The small molecule below binds the protein below.
Small molecule (SMILES): CC(=O)N[C@H]1[C@H](O[C@H]2[C@H](O)[C@@H](NC(C)=O)CO[C@@H]2CO)O[C@H](CO)[C@@H](O)[C@@H]1O

Binding-site contacts:
Ligand atom O7 contacts residue ASN273 of chain 1.G at 3.4 Å (h-bond).
Ligand atom C1 contacts residue ASN273 of chain 1.G at 1.5 Å.
Ligand atom C5 contacts residue ASN273 of chain 1.G at 3.8 Å.
Ligand atom O5 contacts residue ASN273 of chain 1.G at 2.4 Å (h-bond).
Ligand atom C7 contacts residue ASN273 of chain 1.G at 3.4 Å.
Ligand atom C8 contacts residue ASN273 of chain 1.G at 4.2 Å.
Ligand atom C2 contacts residue ASN273 of chain 1.G at 2.5 Å.
Ligand atom N2 contacts residue ASN273 of chain 1.G at 3.0 Å (h-bond).
Ligand atom C3 contacts residue ASN273 of chain 1.G at 3.9 Å.
Ligand atom C1 contacts residue THR275 of chain 1.G at 3.9 Å.
Ligand atom O5 contacts residue ASN276 of chain 1.G at 3.9 Å.
Ligand atom O5 contacts residue THR275 of chain 1.G at 4.4 Å.
Ligand atom C1 contacts residue ASN276 of chain 1.G at 4.3 Å.
Ligand atom C4 contacts residue ASN273 of chain 1.G at 4.3 Å.

Sequence of chain 1.G:
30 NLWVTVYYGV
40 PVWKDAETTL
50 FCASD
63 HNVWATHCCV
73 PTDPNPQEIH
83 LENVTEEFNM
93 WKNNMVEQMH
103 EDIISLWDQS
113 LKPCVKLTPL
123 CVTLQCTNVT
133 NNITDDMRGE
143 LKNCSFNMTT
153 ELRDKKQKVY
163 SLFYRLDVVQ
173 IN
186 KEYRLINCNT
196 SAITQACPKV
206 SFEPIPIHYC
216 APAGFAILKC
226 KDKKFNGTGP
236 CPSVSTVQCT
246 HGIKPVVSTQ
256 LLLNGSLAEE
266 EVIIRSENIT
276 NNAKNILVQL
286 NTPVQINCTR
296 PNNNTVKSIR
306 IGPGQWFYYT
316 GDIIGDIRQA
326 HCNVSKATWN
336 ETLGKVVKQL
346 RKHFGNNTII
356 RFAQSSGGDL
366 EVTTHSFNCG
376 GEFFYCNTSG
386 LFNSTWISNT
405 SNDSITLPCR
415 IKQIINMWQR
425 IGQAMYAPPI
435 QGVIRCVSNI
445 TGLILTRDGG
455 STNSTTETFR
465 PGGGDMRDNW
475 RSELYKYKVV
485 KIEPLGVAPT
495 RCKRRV